Binding-site contacts:
Ligand atom C19 contacts residue TRP56 of chain 1.A at 3.9 Å (hydrophobic).
Ligand atom C08 contacts residue GLU421 of chain 1.A at 3.4 Å.
Ligand atom C02 contacts residue TRP56 of chain 1.A at 3.6 Å (hydrophobic).
Ligand atom C20 contacts residue ARG57 of chain 1.A at 4.0 Å.
Ligand atom N14 contacts residue TRP56 of chain 1.A at 3.9 Å.
Ligand atom C16 contacts residue TRP56 of chain 1.A at 3.7 Å (hydrophobic).
Ligand atom C09 contacts residue GLU421 of chain 1.A at 3.7 Å.
Ligand atom C17 contacts residue TRP56 of chain 1.A at 3.7 Å (hydrophobic).
Ligand atom S24 contacts residue ALA53 of chain 1.A at 4.0 Å.
Ligand atom N01 contacts residue TRP56 of chain 1.A at 3.7 Å.
Ligand atom C02 contacts residue PHE422 of chain 1.A at 3.9 Å (hydrophobic).
Ligand atom C19 contacts residue ALA53 of chain 1.A at 3.6 Å (hydrophobic).
Ligand atom C18 contacts residue PHE104 of chain 1.A at 3.6 Å (hydrophobic).
Ligand atom C21 contacts residue TRP33 of chain 1.A at 3.6 Å (hydrophobic).
Ligand atom C22 contacts residue PHE104 of chain 1.A at 3.9 Å (hydrophobic).
Ligand atom C20 contacts residue TRP56 of chain 1.A at 3.7 Å (hydrophobic).
Ligand atom C21 contacts residue ARG57 of chain 1.A at 3.8 Å.
Ligand atom N14 contacts residue ILE48 of chain 1.A at 3.7 Å.
Ligand atom N01 contacts residue PHE422 of chain 1.A at 2.8 Å (h-bond).
Ligand atom N03 contacts residue TRP56 of chain 1.A at 3.8 Å.
Ligand atom S24 contacts residue ILE48 of chain 1.A at 4.0 Å.
Ligand atom N11 contacts residue ASP46 of chain 1.A at 3.5 Å (salt-bridge).
Ligand atom C20 contacts residue ALA53 of chain 1.A at 3.9 Å (hydrophobic).
Ligand atom C15 contacts residue TRP56 of chain 1.A at 3.9 Å (hydrophobic).
Ligand atom C04 contacts residue TRP56 of chain 1.A at 3.9 Å (hydrophobic).
Ligand atom C07 contacts residue ASP46 of chain 1.A at 2.9 Å.
Ligand atom C23 contacts residue PHE104 of chain 1.A at 3.8 Å (hydrophobic).
Ligand atom S24 contacts residue TRP56 of chain 1.A at 3.9 Å.
Ligand atom C13 contacts residue ASP46 of chain 1.A at 3.0 Å.
Ligand atom N01 contacts residue SER103 of chain 1.A at 2.7 Å (h-bond).
Ligand atom C10 contacts residue PHE422 of chain 1.A at 3.7 Å (hydrophobic).
Ligand atom C22 contacts residue LEU83 of chain 1.A at 3.7 Å (hydrophobic).
Ligand atom C23 contacts residue SER103 of chain 1.A at 3.8 Å.
Ligand atom C18 contacts residue TRP56 of chain 1.A at 3.6 Å (hydrophobic).
Ligand atom C21 contacts residue LEU83 of chain 1.A at 3.7 Å (hydrophobic).
Ligand atom C19 contacts residue PHE104 of chain 1.A at 3.6 Å (hydrophobic).
Ligand atom C17 contacts residue PHE104 of chain 1.A at 3.7 Å (hydrophobic).
Ligand atom C02 contacts residue SER103 of chain 1.A at 3.9 Å.
Ligand atom C08 contacts residue ASP46 of chain 1.A at 3.7 Å.
Ligand atom C09 contacts residue PHE422 of chain 1.A at 3.9 Å (hydrophobic).

Sequence of chain 1.A:
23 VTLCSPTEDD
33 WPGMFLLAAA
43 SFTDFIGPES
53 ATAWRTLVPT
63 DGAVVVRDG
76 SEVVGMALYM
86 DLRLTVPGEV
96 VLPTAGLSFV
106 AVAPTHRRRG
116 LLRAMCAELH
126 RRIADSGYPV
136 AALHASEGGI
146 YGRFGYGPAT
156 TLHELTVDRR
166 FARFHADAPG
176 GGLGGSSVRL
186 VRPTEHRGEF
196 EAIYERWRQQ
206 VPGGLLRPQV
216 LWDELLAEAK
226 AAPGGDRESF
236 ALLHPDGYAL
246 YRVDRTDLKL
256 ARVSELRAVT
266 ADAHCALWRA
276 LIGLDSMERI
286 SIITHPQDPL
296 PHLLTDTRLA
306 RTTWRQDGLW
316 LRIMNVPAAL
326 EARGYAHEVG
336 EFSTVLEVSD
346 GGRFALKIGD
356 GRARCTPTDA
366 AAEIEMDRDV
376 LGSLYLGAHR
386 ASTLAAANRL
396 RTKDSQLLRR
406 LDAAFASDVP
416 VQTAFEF

The protein below binds the small molecule below.
Small molecule (SMILES): C[C@@H]1CCc2c(sc3nc(SC[C@@H]4CCCN(C)C4)nc(N)c23)C1